This protein binds this small molecule.
Small molecule (SMILES): CC(C)CCC[C@@H](C)[C@H]1CC[C@H]2[C@@H]3CC=C4C[C@@H](O)CC[C@]4(C)[C@H]3CC[C@]12C

Sequence of chain 1.D:
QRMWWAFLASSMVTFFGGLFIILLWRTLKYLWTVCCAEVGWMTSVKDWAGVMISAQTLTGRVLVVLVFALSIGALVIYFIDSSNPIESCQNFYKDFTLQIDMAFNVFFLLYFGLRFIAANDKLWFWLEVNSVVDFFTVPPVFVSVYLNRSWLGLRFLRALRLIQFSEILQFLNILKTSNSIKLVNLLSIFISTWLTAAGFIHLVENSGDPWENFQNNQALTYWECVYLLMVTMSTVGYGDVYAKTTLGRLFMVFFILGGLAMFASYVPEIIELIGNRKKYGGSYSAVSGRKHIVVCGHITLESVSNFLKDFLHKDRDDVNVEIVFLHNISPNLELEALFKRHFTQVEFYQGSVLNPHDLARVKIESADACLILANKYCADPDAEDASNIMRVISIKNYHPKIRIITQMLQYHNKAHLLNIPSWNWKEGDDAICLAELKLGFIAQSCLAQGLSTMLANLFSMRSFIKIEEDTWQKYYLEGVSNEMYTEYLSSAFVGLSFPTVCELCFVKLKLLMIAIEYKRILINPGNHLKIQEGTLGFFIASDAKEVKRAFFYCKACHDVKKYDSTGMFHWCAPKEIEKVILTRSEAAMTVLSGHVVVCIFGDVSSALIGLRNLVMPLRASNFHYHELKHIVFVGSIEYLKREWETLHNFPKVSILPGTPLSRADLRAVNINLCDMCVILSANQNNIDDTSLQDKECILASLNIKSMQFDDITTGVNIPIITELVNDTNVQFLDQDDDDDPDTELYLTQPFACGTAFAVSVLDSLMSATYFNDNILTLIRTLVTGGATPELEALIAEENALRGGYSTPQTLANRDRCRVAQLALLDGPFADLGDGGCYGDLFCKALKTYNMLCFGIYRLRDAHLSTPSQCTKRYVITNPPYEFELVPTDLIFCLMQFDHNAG

Binding-site contacts:
Ligand atom C4 contacts residue LEU41 of chain 1.D at 4.5 Å (hydrophobic).
Ligand atom C19 contacts residue LEU179 of chain 1.D at 3.7 Å (hydrophobic).
Ligand atom C19 contacts residue LEU175 of chain 1.D at 4.5 Å (hydrophobic).
Ligand atom C2 contacts residue TRP176 of chain 1.D at 4.4 Å (hydrophobic).
Ligand atom C6 contacts residue LEU41 of chain 1.D at 4.4 Å (hydrophobic).
Ligand atom C18 contacts residue LEU37 of chain 1.D at 3.7 Å (hydrophobic).